Binding-site contacts:
Ligand atom C3 contacts residue GLY150 of chain 1.A at 4.4 Å.
Ligand atom C9 contacts residue GLY150 of chain 1.A at 4.5 Å.
Ligand atom C3 contacts residue LYS99 of chain 1.A at 3.8 Å.
Ligand atom C14 contacts residue LEU172 of chain 1.A at 4.1 Å (hydrophobic).
Ligand atom C6 contacts residue ALA171 of chain 1.A at 4.5 Å (hydrophobic).
Ligand atom C14 contacts residue ALA171 of chain 1.A at 3.1 Å (hydrophobic).
Ligand atom O13 contacts residue ALA171 of chain 1.A at 3.2 Å (h-bond).
Ligand atom C8 contacts residue ALA171 of chain 1.A at 3.6 Å (hydrophobic).
Ligand atom C9 contacts residue LYS148 of chain 1.A at 1.3 Å.
Ligand atom C4 contacts residue GLY100 of chain 1.A at 4.2 Å.
Ligand atom C3 contacts residue LEU101 of chain 1.A at 3.8 Å (hydrophobic).
Ligand atom C6 contacts residue LYS148 of chain 1.A at 3.6 Å.
Ligand atom C2 contacts residue GLY150 of chain 1.A at 3.5 Å.
Ligand atom C3 contacts residue LEU151 of chain 1.A at 4.0 Å (hydrophobic).
Ligand atom C2 contacts residue LYS148 of chain 1.A at 3.4 Å.
Ligand atom C1 contacts residue LYS148 of chain 1.A at 2.6 Å.
Ligand atom C3 contacts residue GLY100 of chain 1.A at 4.0 Å.
Ligand atom C5 contacts residue LEU101 of chain 1.A at 4.4 Å (hydrophobic).
Ligand atom C1 contacts residue LEU101 of chain 1.A at 3.8 Å (hydrophobic).
Ligand atom N7 contacts residue ALA171 of chain 1.A at 3.7 Å.
Ligand atom C2 contacts residue LEU101 of chain 1.A at 3.6 Å (hydrophobic).
Ligand atom C9 contacts residue LEU101 of chain 1.A at 4.2 Å (hydrophobic).
Ligand atom C6 contacts residue LEU101 of chain 1.A at 4.4 Å (hydrophobic).
Ligand atom N7 contacts residue LYS148 of chain 1.A at 3.4 Å (salt-bridge).
Ligand atom C4 contacts residue LYS99 of chain 1.A at 3.7 Å.
Ligand atom C9 contacts residue ALA171 of chain 1.A at 4.4 Å (hydrophobic).
Ligand atom C4 contacts residue LEU101 of chain 1.A at 3.7 Å (hydrophobic).
Ligand atom C10 contacts residue ALA171 of chain 1.A at 4.4 Å (hydrophobic).
Ligand atom C8 contacts residue LYS148 of chain 1.A at 2.3 Å.
Ligand atom C1 contacts residue GLY150 of chain 1.A at 4.3 Å.
Ligand atom C2 contacts residue LEU151 of chain 1.A at 4.0 Å (hydrophobic).
Ligand atom O11 contacts residue ALA171 of chain 1.A at 3.4 Å.
Ligand atom O11 contacts residue LYS148 of chain 1.A at 2.7 Å (salt-bridge).

Sequence of chain 1.A:
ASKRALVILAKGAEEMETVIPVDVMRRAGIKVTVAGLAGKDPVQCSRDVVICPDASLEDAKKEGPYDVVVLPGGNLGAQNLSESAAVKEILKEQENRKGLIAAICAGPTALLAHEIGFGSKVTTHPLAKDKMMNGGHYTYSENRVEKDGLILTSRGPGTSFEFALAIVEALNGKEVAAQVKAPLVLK

The protein below binds the small molecule below.
Small molecule (SMILES): COC(=O)c1cccc2c1NC(=O)C2=O